Sequence of chain 1.B:
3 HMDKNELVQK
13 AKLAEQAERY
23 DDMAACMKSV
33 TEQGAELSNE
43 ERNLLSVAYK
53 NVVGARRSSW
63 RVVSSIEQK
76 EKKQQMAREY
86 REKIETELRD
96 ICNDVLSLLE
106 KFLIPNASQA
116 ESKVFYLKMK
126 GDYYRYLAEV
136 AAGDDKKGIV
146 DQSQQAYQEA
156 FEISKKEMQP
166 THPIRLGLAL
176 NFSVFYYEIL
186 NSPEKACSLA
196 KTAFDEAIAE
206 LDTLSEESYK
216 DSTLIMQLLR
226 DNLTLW

A small-molecule ligand and the protein it binds are described below.
Small molecule (SMILES): CC[C@H](C)[C@H](NC(=O)[C@@H](N)CO)C(=O)N[C@@H](COP(=O)(O)O)C(=O)N[C@@H](CC(C)C)C(=O)N1CCC[C@H]1C(=O)N[C@H](C(=O)N1CCC[C@H]1C=O)C(C)C

Binding-site contacts:
Ligand atom O contacts residue ASN45 of chain 1.B at 3.3 Å (h-bond).
Ligand atom CG contacts residue SER48 of chain 1.B at 3.5 Å.
Ligand atom CB contacts residue TRP231 of chain 1.B at 3.5 Å (hydrophobic).
Ligand atom OG contacts residue TRP231 of chain 1.B at 3.2 Å (h-bond).
Ligand atom P contacts residue ARG130 of chain 1.B at 3.6 Å.
Ligand atom O2P contacts residue ARG130 of chain 1.B at 2.8 Å (salt-bridge).
Ligand atom CG contacts residue LEU223 of chain 1.B at 3.7 Å (hydrophobic).
Ligand atom P contacts residue TYR131 of chain 1.B at 3.7 Å.
Ligand atom N contacts residue LEU175 of chain 1.B at 3.8 Å.
Ligand atom CD1 contacts residue ILE220 of chain 1.B at 3.8 Å (hydrophobic).
Ligand atom CA contacts residue ASN176 of chain 1.B at 3.5 Å.
Ligand atom C contacts residue ASN176 of chain 1.B at 3.6 Å.
Ligand atom CD contacts residue LEU223 of chain 1.B at 3.6 Å (hydrophobic).
Ligand atom CB contacts residue ASN176 of chain 1.B at 3.6 Å.
Ligand atom CB contacts residue ASN227 of chain 1.B at 3.5 Å.
Ligand atom O contacts residue ASN227 of chain 1.B at 2.8 Å (h-bond).
Ligand atom CB contacts residue ASN227 of chain 1.B at 3.3 Å.
Ligand atom CB contacts residue SER48 of chain 1.B at 3.3 Å.
Ligand atom N contacts residue ASN176 of chain 1.B at 2.8 Å (h-bond).
Ligand atom N contacts residue ASN227 of chain 1.B at 2.6 Å (h-bond).
Ligand atom CA contacts residue ASN176 of chain 1.B at 3.7 Å.
Ligand atom O1P contacts residue TYR131 of chain 1.B at 3.7 Å.
Ligand atom CA contacts residue ASN227 of chain 1.B at 3.6 Å.
Ligand atom O contacts residue LEU175 of chain 1.B at 3.7 Å.
Ligand atom CA contacts residue ASN227 of chain 1.B at 3.4 Å.
Ligand atom O1P contacts residue ARG59 of chain 1.B at 2.8 Å (salt-bridge).
Ligand atom O3P contacts residue TYR131 of chain 1.B at 3.8 Å.
Ligand atom OG contacts residue GLU183 of chain 1.B at 2.3 Å (salt-bridge).
Ligand atom C contacts residue ASN227 of chain 1.B at 3.6 Å.
Ligand atom O2P contacts residue LYS52 of chain 1.B at 3.6 Å.
Ligand atom N contacts residue GLU183 of chain 1.B at 3.3 Å (salt-bridge).
Ligand atom CB contacts residue GLU183 of chain 1.B at 3.4 Å.
Ligand atom O3P contacts residue LYS52 of chain 1.B at 2.9 Å (salt-bridge).
Ligand atom CD contacts residue VAL49 of chain 1.B at 3.8 Å (hydrophobic).
Ligand atom C contacts residue ASN227 of chain 1.B at 3.4 Å.
Ligand atom O2P contacts residue TYR131 of chain 1.B at 2.6 Å (h-bond).
Ligand atom O3P contacts residue ARG59 of chain 1.B at 2.9 Å (salt-bridge).
Ligand atom CB contacts residue ASN176 of chain 1.B at 3.5 Å.
Ligand atom O1P contacts residue ARG130 of chain 1.B at 2.7 Å (salt-bridge).
Ligand atom OG contacts residue TYR182 of chain 1.B at 3.1 Å.